Binding-site contacts:
Ligand atom BR2 contacts residue ILE124 of chain 2.D at 3.3 Å.
Ligand atom O2 contacts residue PRO53 of chain 2.D at 3.5 Å.
Ligand atom C1 contacts residue TYR125 of chain 2.D at 3.8 Å (hydrophobic).
Ligand atom BR2 contacts residue ILE51 of chain 2.D at 3.9 Å.
Ligand atom C9 contacts residue CLM1 of chain 2.DA at 0.1 Å.
Ligand atom C1 contacts residue CLM1 of chain 2.DA at 0.2 Å.
Ligand atom O9A contacts residue ILE121 of chain 2.D at 3.6 Å.
Ligand atom C2 contacts residue PRO50 of chain 2.D at 4.0 Å (hydrophobic).
Ligand atom O2 contacts residue CLM1 of chain 2.DA at 0.5 Å (h-bond).
Ligand atom BR1 contacts residue PRO53 of chain 2.D at 3.6 Å.
Ligand atom O4 contacts residue PRO50 of chain 2.D at 3.5 Å.
Ligand atom O4 contacts residue CLM1 of chain 2.DA at 0.7 Å (h-bond).
Ligand atom C5 contacts residue CLM1 of chain 2.DA at 0.2 Å.
Ligand atom BR1 contacts residue ILE121 of chain 2.D at 4.0 Å.
Ligand atom BR1 contacts residue GLY123 of chain 2.D at 3.4 Å.
Ligand atom BR1 contacts residue TYR125 of chain 2.D at 3.8 Å.
Ligand atom O9A contacts residue CLM1 of chain 2.DA at 0.3 Å (h-bond).
Ligand atom C11 contacts residue CLM1 of chain 2.DA at 0.1 Å.
Ligand atom BR2 contacts residue GLY52 of chain 2.D at 3.5 Å.
Ligand atom C3 contacts residue CLM1 of chain 2.DA at 0.1 Å.
Ligand atom C4 contacts residue CLM1 of chain 2.DA at 0.5 Å.
Ligand atom C8 contacts residue PRO53 of chain 2.D at 4.0 Å (hydrophobic).
Ligand atom BR2 contacts residue CLM1 of chain 2.DA at 0.3 Å.
Ligand atom BR1 contacts residue THR98 of chain 2.D at 4.0 Å.
Ligand atom C2 contacts residue CLM1 of chain 2.DA at 0.2 Å.
Ligand atom O5 contacts residue CLM1 of chain 2.DA at 0.3 Å (h-bond).
Ligand atom O2 contacts residue GLY52 of chain 2.D at 4.0 Å.
Ligand atom BR2 contacts residue TYR125 of chain 2.D at 3.5 Å.
Ligand atom C8 contacts residue CLM1 of chain 2.DA at 0.2 Å.
Ligand atom O9B contacts residue CLM1 of chain 2.DA at 0.3 Å (h-bond).
Ligand atom O2 contacts residue PRO50 of chain 2.D at 4.1 Å.
Ligand atom N9 contacts residue CLM1 of chain 2.DA at 0.2 Å (h-bond).
Ligand atom N2 contacts residue CLM1 of chain 2.DA at 0.3 Å (h-bond).
Ligand atom BR2 contacts residue PRO50 of chain 2.D at 3.6 Å.
Ligand atom C10 contacts residue CLM1 of chain 2.DA at 0.1 Å.
Ligand atom BR1 contacts residue CLM1 of chain 2.DA at 0.3 Å.
Ligand atom C6 contacts residue CLM1 of chain 2.DA at 0.1 Å.
Ligand atom C1 contacts residue PRO50 of chain 2.D at 4.2 Å (hydrophobic).
Ligand atom BR2 contacts residue GLY123 of chain 2.D at 3.9 Å.
Ligand atom C7 contacts residue CLM1 of chain 2.DA at 0.2 Å.

Sequence of chain 2.D:
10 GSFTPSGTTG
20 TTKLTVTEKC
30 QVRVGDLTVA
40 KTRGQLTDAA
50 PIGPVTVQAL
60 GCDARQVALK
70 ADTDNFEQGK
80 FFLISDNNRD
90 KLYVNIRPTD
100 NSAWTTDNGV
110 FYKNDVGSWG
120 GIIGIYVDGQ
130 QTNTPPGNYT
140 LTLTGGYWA

This protein binds this small molecule.
Small molecule (SMILES): O=C(N[C@H](CO)[C@H](O)c1ccc([N+](=O)[O-])cc1)C(Br)Br